Sequence of chain 1.H:
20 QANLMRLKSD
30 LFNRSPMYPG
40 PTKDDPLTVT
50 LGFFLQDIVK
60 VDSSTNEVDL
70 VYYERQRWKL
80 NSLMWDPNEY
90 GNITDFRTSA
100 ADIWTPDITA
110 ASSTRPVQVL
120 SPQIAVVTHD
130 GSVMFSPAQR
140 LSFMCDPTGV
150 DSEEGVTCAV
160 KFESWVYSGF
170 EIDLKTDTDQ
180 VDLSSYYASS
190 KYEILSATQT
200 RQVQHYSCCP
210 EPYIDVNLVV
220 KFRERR

This protein binds this small molecule.
Small molecule (SMILES): CC(=O)N[C@@H]1[C@@H](O)[C@H](O)[C@@H](CO)O[C@H]1O

Binding-site contacts:
Ligand atom O7 contacts residue GLY90 of chain 1.H at 3.7 Å.
Ligand atom C1 contacts residue ASN91 of chain 1.H at 1.4 Å.
Ligand atom C4 contacts residue ASN91 of chain 1.H at 4.1 Å.
Ligand atom C7 contacts residue ASN91 of chain 1.H at 3.6 Å.
Ligand atom O7 contacts residue ASN91 of chain 1.H at 3.8 Å.
Ligand atom C5 contacts residue ASN91 of chain 1.H at 3.5 Å.
Ligand atom N2 contacts residue ASN91 of chain 1.H at 2.8 Å (h-bond).
Ligand atom C2 contacts residue ASN91 of chain 1.H at 2.3 Å.
Ligand atom C3 contacts residue ASN91 of chain 1.H at 3.7 Å.
Ligand atom O5 contacts residue ASN91 of chain 1.H at 2.3 Å (h-bond).